A protein and the small-molecule ligand that binds it are described below.
Small molecule (SMILES): CC(=O)N[C@@H]1[C@@H](O)[C@H](O)[C@@H](CO)O[C@H]1O

Binding-site contacts:
Ligand atom C1 contacts residue ASN11 of chain 1.A at 1.4 Å.
Ligand atom C6 contacts residue SER9 of chain 1.A at 4.0 Å.
Ligand atom C1 contacts residue SER9 of chain 1.A at 3.7 Å.
Ligand atom C8 contacts residue ASN31 of chain 1.A at 3.7 Å.
Ligand atom C2 contacts residue ASN11 of chain 1.A at 2.5 Å.
Ligand atom C3 contacts residue ASN11 of chain 1.A at 3.9 Å.
Ligand atom O5 contacts residue SER9 of chain 1.A at 3.4 Å (h-bond).
Ligand atom C4 contacts residue ASN11 of chain 1.A at 4.2 Å.
Ligand atom C5 contacts residue SER9 of chain 1.A at 3.7 Å.
Ligand atom O5 contacts residue ASN11 of chain 1.A at 2.4 Å (h-bond).
Ligand atom C5 contacts residue ASN11 of chain 1.A at 3.7 Å.
Ligand atom C8 contacts residue THR32 of chain 1.A at 3.4 Å.
Ligand atom C7 contacts residue THR32 of chain 1.A at 3.9 Å.
Ligand atom C7 contacts residue ASN11 of chain 1.A at 4.0 Å.
Ligand atom N2 contacts residue ASN11 of chain 1.A at 3.0 Å (h-bond).
Ligand atom N2 contacts residue THR32 of chain 1.A at 3.6 Å.

Sequence of chain 1.A:
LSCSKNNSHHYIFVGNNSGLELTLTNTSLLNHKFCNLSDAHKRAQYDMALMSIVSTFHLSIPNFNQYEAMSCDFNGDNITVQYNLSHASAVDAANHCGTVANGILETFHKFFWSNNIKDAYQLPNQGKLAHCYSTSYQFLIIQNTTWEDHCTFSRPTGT